Sequence of chain 1.A:
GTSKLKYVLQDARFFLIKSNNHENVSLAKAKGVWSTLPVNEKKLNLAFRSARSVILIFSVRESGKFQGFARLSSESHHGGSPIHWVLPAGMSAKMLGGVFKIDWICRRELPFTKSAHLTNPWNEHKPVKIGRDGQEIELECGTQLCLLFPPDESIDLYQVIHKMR

Binding-site contacts:
Ligand atom N07 contacts residue SER52 of chain 1.A at 2.8 Å (h-bond).
Ligand atom O01 contacts residue PRO105 of chain 1.A at 3.6 Å.
Ligand atom C12 contacts residue LYS35 of chain 1.A at 3.7 Å.
Ligand atom C18 contacts residue MET108 of chain 1.A at 3.6 Å (hydrophobic).
Ligand atom O01 contacts residue ASN37 of chain 1.A at 3.1 Å (h-bond).
Ligand atom N14 contacts residue MET108 of chain 1.A at 3.6 Å.
Ligand atom N07 contacts residue TRP51 of chain 1.A at 3.4 Å.
Ligand atom C08 contacts residue TRP51 of chain 1.A at 3.6 Å (hydrophobic).
Ligand atom C05 contacts residue TRP51 of chain 1.A at 3.8 Å (hydrophobic).
Ligand atom C12 contacts residue ASP150 of chain 1.A at 3.6 Å.
Ligand atom C02 contacts residue LYS35 of chain 1.A at 3.4 Å.
Ligand atom C06 contacts residue SER52 of chain 1.A at 3.5 Å.
Ligand atom C04 contacts residue ASN37 of chain 1.A at 3.3 Å.
Ligand atom C10 contacts residue TRP51 of chain 1.A at 4.0 Å (hydrophobic).
Ligand atom O01 contacts residue SER36 of chain 1.A at 3.7 Å.
Ligand atom C13 contacts residue SO41 of chain 1.F at 3.3 Å.
Ligand atom O16 contacts residue PRO105 of chain 1.A at 4.0 Å.
Ligand atom O09 contacts residue SER52 of chain 1.A at 3.9 Å.
Ligand atom C05 contacts residue ASN41 of chain 1.A at 3.3 Å.
Ligand atom O17 contacts residue SO41 of chain 1.F at 4.0 Å.
Ligand atom N07 contacts residue LEU113 of chain 1.A at 4.0 Å.
Ligand atom O16 contacts residue MET108 of chain 1.A at 4.0 Å.
Ligand atom N11 contacts residue LYS35 of chain 1.A at 3.3 Å (salt-bridge).
Ligand atom O01 contacts residue LYS35 of chain 1.A at 3.7 Å.
Ligand atom C08 contacts residue SER52 of chain 1.A at 3.8 Å.
Ligand atom C03 contacts residue TRP51 of chain 1.A at 4.1 Å (hydrophobic).
Ligand atom O09 contacts residue THR53 of chain 1.A at 4.0 Å.
Ligand atom C04 contacts residue ASN41 of chain 1.A at 3.6 Å.
Ligand atom C18 contacts residue LEU54 of chain 1.A at 3.6 Å (hydrophobic).
Ligand atom C03 contacts residue LYS35 of chain 1.A at 3.9 Å.
Ligand atom C12 contacts residue SO41 of chain 1.F at 3.3 Å.
Ligand atom C10 contacts residue SER52 of chain 1.A at 3.2 Å.
Ligand atom N14 contacts residue SO41 of chain 1.F at 4.0 Å.
Ligand atom N11 contacts residue ASP150 of chain 1.A at 3.6 Å (salt-bridge).
Ligand atom S15 contacts residue MET108 of chain 1.A at 3.9 Å.
Ligand atom O09 contacts residue ASP150 of chain 1.A at 3.6 Å.
Ligand atom C10 contacts residue TRP102 of chain 1.A at 3.3 Å (hydrophobic).
Ligand atom C02 contacts residue ASN37 of chain 1.A at 4.1 Å.
Ligand atom C05 contacts residue LEU104 of chain 1.A at 3.9 Å (hydrophobic).
Ligand atom C06 contacts residue TRP51 of chain 1.A at 3.6 Å (hydrophobic).

The protein below binds the small molecule below.
Small molecule (SMILES): CC1=NC(=O)C(C(=O)NCCNS(C)(=O)=O)C=C1